Binding-site contacts:
Ligand atom C20 contacts residue TYR629 of chain 1.F at 4.4 Å (hydrophobic).
Ligand atom C02 contacts residue LEU630 of chain 1.F at 4.0 Å (hydrophobic).
Ligand atom C83 contacts residue GLY626 of chain 1.F at 3.0 Å.
Ligand atom C07 contacts residue GLY626 of chain 1.F at 4.0 Å.
Ligand atom C04 contacts residue LEU627 of chain 1.F at 3.3 Å (hydrophobic).
Ligand atom C18 contacts residue TYR629 of chain 1.F at 3.7 Å (hydrophobic).
Ligand atom C12 contacts residue GLY626 of chain 1.F at 4.0 Å.
Ligand atom O82 contacts residue TYR629 of chain 1.F at 3.9 Å.
Ligand atom C83 contacts residue LEU630 of chain 1.F at 3.1 Å (hydrophobic).
Ligand atom C05 contacts residue GLY626 of chain 1.F at 3.8 Å.
Ligand atom C12 contacts residue TYR629 of chain 1.F at 4.4 Å (hydrophobic).
Ligand atom C01 contacts residue LEU630 of chain 1.F at 4.0 Å (hydrophobic).
Ligand atom C80 contacts residue TYR629 of chain 1.F at 3.3 Å (hydrophobic).
Ligand atom C04 contacts residue GLY626 of chain 1.F at 3.3 Å.
Ligand atom C06 contacts residue GLY626 of chain 1.F at 3.8 Å.
Ligand atom C16 contacts residue TYR629 of chain 1.F at 3.9 Å (hydrophobic).
Ligand atom O09 contacts residue GLY626 of chain 1.F at 3.6 Å.
Ligand atom C81 contacts residue TYR629 of chain 1.F at 3.0 Å (hydrophobic).
Ligand atom C81 contacts residue GLY626 of chain 1.F at 3.0 Å.
Ligand atom C10 contacts residue GLY626 of chain 1.F at 3.9 Å.
Ligand atom C06 contacts residue LEU630 of chain 1.F at 3.9 Å (hydrophobic).
Ligand atom C08 contacts residue GLY626 of chain 1.F at 3.0 Å.
Ligand atom C14 contacts residue TYR629 of chain 1.F at 4.4 Å (hydrophobic).
Ligand atom C03 contacts residue LEU627 of chain 1.F at 3.1 Å (hydrophobic).
Ligand atom C81 contacts residue LEU630 of chain 1.F at 4.0 Å (hydrophobic).
Ligand atom C17 contacts residue TYR629 of chain 1.F at 4.1 Å (hydrophobic).
Ligand atom O82 contacts residue GLY626 of chain 1.F at 3.2 Å.

Sequence of chain 1.F:
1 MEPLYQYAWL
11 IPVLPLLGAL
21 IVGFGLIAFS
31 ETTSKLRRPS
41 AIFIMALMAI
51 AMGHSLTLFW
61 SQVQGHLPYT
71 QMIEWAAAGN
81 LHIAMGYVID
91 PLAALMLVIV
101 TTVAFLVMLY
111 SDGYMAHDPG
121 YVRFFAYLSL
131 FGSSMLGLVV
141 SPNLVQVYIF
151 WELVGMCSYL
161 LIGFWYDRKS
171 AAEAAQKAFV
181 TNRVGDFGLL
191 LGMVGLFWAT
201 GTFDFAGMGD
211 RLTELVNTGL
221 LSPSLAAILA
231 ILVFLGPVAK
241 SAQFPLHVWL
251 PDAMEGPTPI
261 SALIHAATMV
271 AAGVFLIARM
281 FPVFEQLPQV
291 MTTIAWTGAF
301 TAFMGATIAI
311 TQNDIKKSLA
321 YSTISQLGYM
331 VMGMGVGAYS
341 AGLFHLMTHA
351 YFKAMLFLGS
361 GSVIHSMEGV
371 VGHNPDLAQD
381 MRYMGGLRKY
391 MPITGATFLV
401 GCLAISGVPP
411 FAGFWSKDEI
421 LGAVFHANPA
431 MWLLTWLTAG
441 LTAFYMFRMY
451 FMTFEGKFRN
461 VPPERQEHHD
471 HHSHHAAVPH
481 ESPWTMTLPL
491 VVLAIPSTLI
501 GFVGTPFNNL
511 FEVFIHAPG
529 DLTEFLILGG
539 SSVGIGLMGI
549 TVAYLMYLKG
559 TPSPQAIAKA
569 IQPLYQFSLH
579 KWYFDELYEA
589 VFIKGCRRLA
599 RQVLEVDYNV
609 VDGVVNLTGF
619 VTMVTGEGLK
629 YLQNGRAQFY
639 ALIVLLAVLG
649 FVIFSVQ

The small molecule below binds the protein below.
Small molecule (SMILES): C[C@@H]1CC[C@@]2(OC1)O[C@H]1[C@@H](O)[C@H]3[C@@H]4CC[C@H]5C[C@@H](O[C@@H]6O[C@H](CO)[C@H](O[C@@H]7O[C@H](CO)[C@@H](O)[C@H](O[C@@H]8OC[C@@H](O)[C@H](O)[C@H]8O)[C@H]7O[C@@H]7O[C@H](CO)[C@H](O)[C@H](O[C@@H]8O[C@H](CO)[C@@H](O)[C@H](O)[C@H]8O)[C@H]7O)[C@H](O)[C@H]6O)[C@H](O)C[C@]5(C)[C@H]4CC[C@]3(C)[C@H]1[C@@H]2C